Binding-site contacts:
Ligand atom C23 contacts residue ARG156 of chain 1.C at 3.8 Å.
Ligand atom C3 contacts residue PHE164 of chain 1.C at 4.5 Å (hydrophobic).
Ligand atom C7 contacts residue GLN161 of chain 1.C at 4.1 Å.
Ligand atom C4 contacts residue PHE164 of chain 1.C at 3.7 Å (hydrophobic).
Ligand atom C19 contacts residue PHE219 of chain 1.C at 4.1 Å (hydrophobic).
Ligand atom O26 contacts residue ARG156 of chain 1.C at 2.8 Å (salt-bridge).
Ligand atom O26 contacts residue PHE1 of chain 1.J at 3.8 Å.
Ligand atom C6 contacts residue GLN161 of chain 1.C at 4.3 Å.
Ligand atom C24 contacts residue ARG156 of chain 1.C at 3.1 Å.
Ligand atom O7 contacts residue GLN161 of chain 1.C at 3.8 Å.
Ligand atom C7 contacts residue LEU160 of chain 1.C at 4.3 Å (hydrophobic).
Ligand atom O25 contacts residue PHE1 of chain 1.J at 2.8 Å (h-bond).
Ligand atom C15 contacts residue LEU160 of chain 1.C at 4.3 Å (hydrophobic).
Ligand atom C21 contacts residue PHE1 of chain 1.J at 4.1 Å (hydrophobic).
Ligand atom C18 contacts residue LEU160 of chain 1.C at 4.1 Å (hydrophobic).
Ligand atom C10 contacts residue PHE164 of chain 1.C at 4.4 Å (hydrophobic).
Ligand atom C19 contacts residue PHE164 of chain 1.C at 3.5 Å (hydrophobic).
Ligand atom C24 contacts residue PHE1 of chain 1.J at 3.6 Å (hydrophobic).
Ligand atom C16 contacts residue LEU160 of chain 1.C at 4.2 Å (hydrophobic).
Ligand atom C5 contacts residue PHE164 of chain 1.C at 3.6 Å (hydrophobic).
Ligand atom C6 contacts residue PHE164 of chain 1.C at 3.8 Å (hydrophobic).
Ligand atom C15 contacts residue LYS157 of chain 1.C at 4.4 Å.
Ligand atom C18 contacts residue LEU223 of chain 1.C at 3.7 Å (hydrophobic).
Ligand atom O26 contacts residue PHE225 of chain 1.C at 4.2 Å.
Ligand atom O25 contacts residue ARG156 of chain 1.C at 3.0 Å (salt-bridge).

This small molecule binds to this protein.
Small molecule (SMILES): C[C@H](CCC(=O)O)[C@H]1CC[C@H]2[C@@H]3[C@H](O)C[C@@H]4C[C@H](O)CC[C@]4(C)[C@H]3C[C@H](O)[C@]12C

Sequence of chain 1.C:
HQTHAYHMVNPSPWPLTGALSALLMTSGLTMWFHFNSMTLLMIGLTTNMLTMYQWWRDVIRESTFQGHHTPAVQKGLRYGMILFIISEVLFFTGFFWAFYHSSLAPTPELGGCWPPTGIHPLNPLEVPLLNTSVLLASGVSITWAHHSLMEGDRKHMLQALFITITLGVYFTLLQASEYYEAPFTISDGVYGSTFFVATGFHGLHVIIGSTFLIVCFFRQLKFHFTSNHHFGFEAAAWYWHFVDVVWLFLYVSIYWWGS

Sequence of chain 1.J:
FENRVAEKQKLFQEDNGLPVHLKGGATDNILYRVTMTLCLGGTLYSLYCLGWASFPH